Binding-site contacts:
Ligand atom C4 contacts residue TYR25 of chain 1.A at 4.0 Å (hydrophobic).
Ligand atom C4 contacts residue ARG75 of chain 1.A at 4.0 Å.
Ligand atom C6 contacts residue ARG75 of chain 1.A at 3.5 Å.
Ligand atom O5 contacts residue TYR25 of chain 1.A at 4.0 Å.
Ligand atom C1 contacts residue TYR25 of chain 1.A at 3.9 Å (hydrophobic).
Ligand atom C5 contacts residue ARG75 of chain 1.A at 3.9 Å.
Ligand atom C2 contacts residue ARG83 of chain 1.A at 4.1 Å.
Ligand atom C2 contacts residue TYR25 of chain 1.A at 4.0 Å (hydrophobic).
Ligand atom O2 contacts residue VAL80 of chain 1.A at 4.1 Å.
Ligand atom C1 contacts residue ARG75 of chain 1.A at 3.5 Å.
Ligand atom O7 contacts residue TYR25 of chain 1.A at 3.2 Å (h-bond).
Ligand atom O4 contacts residue HIS48 of chain 1.A at 2.7 Å (h-bond).
Ligand atom C4 contacts residue HIS48 of chain 1.A at 3.6 Å.
Ligand atom O3 contacts residue PHE51 of chain 1.A at 3.5 Å.
Ligand atom C2 contacts residue VAL80 of chain 1.A at 4.4 Å (hydrophobic).
Ligand atom O4 contacts residue GLY42 of chain 1.A at 3.2 Å.
Ligand atom C6 contacts residue TYR25 of chain 1.A at 3.8 Å (hydrophobic).
Ligand atom O4 contacts residue ARG83 of chain 1.A at 3.0 Å (salt-bridge).
Ligand atom O3 contacts residue ARG83 of chain 1.A at 2.9 Å (salt-bridge).
Ligand atom C5 contacts residue HIS48 of chain 1.A at 4.4 Å.
Ligand atom C6 contacts residue ASP77 of chain 1.A at 3.5 Å.
Ligand atom C7 contacts residue TYR25 of chain 1.A at 4.1 Å (hydrophobic).
Ligand atom O5 contacts residue ARG75 of chain 1.A at 2.8 Å (salt-bridge).
Ligand atom O6 contacts residue TYR25 of chain 1.A at 4.3 Å.
Ligand atom C3 contacts residue ARG83 of chain 1.A at 4.0 Å.
Ligand atom O4 contacts residue ARG75 of chain 1.A at 2.9 Å (salt-bridge).
Ligand atom O4 contacts residue TYR25 of chain 1.A at 4.5 Å.
Ligand atom O5 contacts residue TYR41 of chain 1.A at 4.1 Å.
Ligand atom C6 contacts residue HIS48 of chain 1.A at 4.1 Å.
Ligand atom C4 contacts residue ARG83 of chain 1.A at 4.1 Å.
Ligand atom O2 contacts residue ARG83 of chain 1.A at 4.1 Å.
Ligand atom O3 contacts residue GLY78 of chain 1.A at 3.6 Å.
Ligand atom C6 contacts residue GLY42 of chain 1.A at 4.2 Å.
Ligand atom C2 contacts residue ARG75 of chain 1.A at 4.3 Å.
Ligand atom C6 contacts residue TYR41 of chain 1.A at 3.8 Å (hydrophobic).

Sequence of chain 1.A:
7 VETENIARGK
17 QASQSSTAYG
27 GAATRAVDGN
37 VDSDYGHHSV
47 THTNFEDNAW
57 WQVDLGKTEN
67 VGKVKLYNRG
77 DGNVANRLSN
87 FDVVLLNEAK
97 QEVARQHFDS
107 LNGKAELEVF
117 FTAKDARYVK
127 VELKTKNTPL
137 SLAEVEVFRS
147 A

The small molecule below binds the protein below.
Small molecule (SMILES): CC(=O)N[C@@H]1[C@@H](O[C@@H]2O[C@H](CO)[C@H](O)[C@H](O)[C@H]2O[C@@H]2O[C@@H](C)[C@@H](O)[C@@H](O)[C@@H]2O)[C@H](O[C@@H]2O[C@@H](C)[C@@H](O)[C@@H](O)[C@@H]2O)[C@@H](CO)O[C@@H]1O